The small molecule below binds the protein below.
Small molecule (SMILES): Cc1cn([C@H]2C[C@H](O[P](=O)(O)OC[C@H]3O[C@@H](n4cnc5c(=O)nc(N)[nH]c54)C[C@@H]3O)[C@@H](CO[P](=O)(O)O[C@H]3C[C@H](n4cnc5c(N)ncnc54)O[C@@H]3CO[P](=O)(O)O[C@H]3C[C@H](n4cnc5c(=O)nc(N)[nH]c54)O[C@@H]3CO[P](=O)(O)O[C@H]3C[C@H](n4cnc5c(N)ncnc54)O[C@@H]3CO[P](=O)(O)O[C@H]3C[C@H](n4ccc(N)nc4=O)O[C@@H]3COP(=O)(O)O)O2)c(=O)[nH]c1=O

Binding-site contacts:
Ligand atom C4 contacts residue DA2 of chain 1.A at 3.1 Å.
Ligand atom OP2 contacts residue PRO108 of chain 1.C at 3.1 Å (h-bond).
Ligand atom O5' contacts residue GLY107 of chain 1.C at 3.4 Å.
Ligand atom N2 contacts residue DC1 of chain 1.A at 2.4 Å (h-bond).
Ligand atom N3 contacts residue DG6 of chain 1.A at 2.9 Å (h-bond).
Ligand atom OP1 contacts residue NA1 of chain 1.D at 2.7 Å (h-bond).
Ligand atom O6 contacts residue DC4 of chain 1.A at 2.9 Å (h-bond).
Ligand atom N2 contacts residue DC4 of chain 1.A at 2.5 Å (h-bond).
Ligand atom N2 contacts residue LYS234 of chain 1.C at 3.3 Å (salt-bridge).
Ligand atom OP1 contacts residue ALA110 of chain 1.C at 3.1 Å (h-bond).
Ligand atom C2 contacts residue DC1 of chain 1.A at 3.2 Å.
Ligand atom N1 contacts residue DT3 of chain 1.A at 2.4 Å (h-bond).
Ligand atom OP2 contacts residue SER109 of chain 1.C at 2.9 Å (h-bond).
Ligand atom N4 contacts residue DG6 of chain 1.A at 3.3 Å (h-bond).
Ligand atom N3 contacts residue DA2 of chain 1.A at 2.4 Å (h-bond).
Ligand atom OP1 contacts residue VAL103 of chain 1.C at 3.4 Å (h-bond).
Ligand atom N4 contacts residue DT5 of chain 1.A at 3.1 Å (h-bond).
Ligand atom C2 contacts residue DG6 of chain 1.A at 3.0 Å.
Ligand atom N1 contacts residue DT5 of chain 1.A at 2.8 Å (h-bond).
Ligand atom O4 contacts residue DA2 of chain 1.A at 2.8 Å (h-bond).
Ligand atom C2 contacts residue DC4 of chain 1.A at 3.4 Å.
Ligand atom OP1 contacts residue GLY105 of chain 1.C at 2.4 Å (h-bond).
Ligand atom OP2 contacts residue GLY107 of chain 1.C at 3.3 Å.
Ligand atom N6 contacts residue DA2 of chain 1.A at 3.1 Å (h-bond).
Ligand atom C2 contacts residue DT3 of chain 1.A at 2.9 Å.
Ligand atom OP1 contacts residue GLY107 of chain 1.C at 2.8 Å (h-bond).
Ligand atom O2 contacts residue DA2 of chain 1.A at 3.1 Å.
Ligand atom P contacts residue GLY107 of chain 1.C at 3.4 Å.
Ligand atom N1 contacts residue DG6 of chain 1.A at 3.3 Å (h-bond).
Ligand atom N2 contacts residue DT5 of chain 1.A at 3.1 Å (h-bond).
Ligand atom N6 contacts residue DT5 of chain 1.A at 2.9 Å (h-bond).
Ligand atom O6 contacts residue DT3 of chain 1.A at 3.3 Å (h-bond).
Ligand atom O6 contacts residue DC1 of chain 1.A at 2.9 Å (h-bond).
Ligand atom O3' contacts residue SER109 of chain 1.C at 3.3 Å.
Ligand atom N6 contacts residue DT3 of chain 1.A at 3.1 Å (h-bond).
Ligand atom N1 contacts residue DC1 of chain 1.A at 2.7 Å (h-bond).
Ligand atom OP1 contacts residue ILE106 of chain 1.C at 3.4 Å (h-bond).
Ligand atom O2 contacts residue DG6 of chain 1.A at 2.7 Å (h-bond).
Ligand atom N1 contacts residue DC4 of chain 1.A at 2.7 Å (h-bond).
Ligand atom OP1 contacts residue NA1 of chain 1.E at 3.4 Å (h-bond).

Sequence of chain 1.C:
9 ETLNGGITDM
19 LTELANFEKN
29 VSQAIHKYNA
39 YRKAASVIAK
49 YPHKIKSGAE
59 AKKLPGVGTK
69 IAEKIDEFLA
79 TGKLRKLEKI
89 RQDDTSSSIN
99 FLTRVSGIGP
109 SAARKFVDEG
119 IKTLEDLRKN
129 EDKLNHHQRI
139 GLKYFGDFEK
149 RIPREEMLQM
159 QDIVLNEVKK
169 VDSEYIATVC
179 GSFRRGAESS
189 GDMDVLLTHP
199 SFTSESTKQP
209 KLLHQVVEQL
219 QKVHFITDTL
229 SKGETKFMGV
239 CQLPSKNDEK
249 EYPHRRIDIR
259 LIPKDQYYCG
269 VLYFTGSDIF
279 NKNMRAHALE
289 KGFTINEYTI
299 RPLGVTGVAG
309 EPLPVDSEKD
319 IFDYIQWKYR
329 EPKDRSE